Binding-site contacts:
Ligand atom C21 contacts residue ASP262 of chain 1.B at 3.7 Å.
Ligand atom CL20 contacts residue LEU263 of chain 1.B at 3.2 Å.
Ligand atom C4 contacts residue GLN313 of chain 1.B at 3.8 Å.
Ligand atom O3 contacts residue GLN313 of chain 1.B at 3.2 Å (h-bond).
Ligand atom C6 contacts residue MET301 of chain 1.B at 3.5 Å (hydrophobic).
Ligand atom O3 contacts residue PHE316 of chain 1.B at 3.7 Å.
Ligand atom C11 contacts residue TYR273 of chain 1.B at 4.0 Å (hydrophobic).
Ligand atom C7 contacts residue PHE284 of chain 1.B at 4.0 Å (hydrophobic).
Ligand atom C13 contacts residue PHE316 of chain 1.B at 4.0 Å (hydrophobic).
Ligand atom C11 contacts residue THR277 of chain 1.B at 3.6 Å.
Ligand atom C6 contacts residue PHE284 of chain 1.B at 3.9 Å (hydrophobic).
Ligand atom C19 contacts residue ASP262 of chain 1.B at 3.8 Å.
Ligand atom C12 contacts residue ASN265 of chain 1.B at 3.4 Å.
Ligand atom C13 contacts residue TYR103 of chain 1.B at 3.5 Å (hydrophobic).
Ligand atom C1 contacts residue ILE280 of chain 1.B at 4.0 Å (hydrophobic).
Ligand atom C21 contacts residue THR215 of chain 1.B at 3.4 Å.
Ligand atom C1 contacts residue PHE316 of chain 1.B at 3.4 Å (hydrophobic).
Ligand atom C7 contacts residue MET301 of chain 1.B at 3.2 Å (hydrophobic).
Ligand atom O3 contacts residue ILE280 of chain 1.B at 3.9 Å.
Ligand atom C2 contacts residue PHE316 of chain 1.B at 3.4 Å (hydrophobic).
Ligand atom N22 contacts residue THR215 of chain 1.B at 3.6 Å (h-bond).
Ligand atom C21 contacts residue MET217 of chain 1.B at 3.4 Å (hydrophobic).
Ligand atom O10 contacts residue ILE280 of chain 1.B at 3.4 Å.
Ligand atom C9 contacts residue PHE316 of chain 1.B at 3.6 Å (hydrophobic).
Ligand atom C9 contacts residue ILE280 of chain 1.B at 3.7 Å (hydrophobic).
Ligand atom O10 contacts residue PHE316 of chain 1.B at 4.0 Å.
Ligand atom C11 contacts residue GLN313 of chain 1.B at 3.8 Å.
Ligand atom C13 contacts residue ASN265 of chain 1.B at 4.0 Å.
Ligand atom N22 contacts residue MET217 of chain 1.B at 3.5 Å.
Ligand atom C14 contacts residue PHE316 of chain 1.B at 3.6 Å (hydrophobic).
Ligand atom C8 contacts residue PHE316 of chain 1.B at 3.9 Å (hydrophobic).
Ligand atom O10 contacts residue GLN313 of chain 1.B at 3.4 Å (h-bond).
Ligand atom CL25 contacts residue HIS104 of chain 1.B at 3.6 Å.
Ligand atom C12 contacts residue TYR103 of chain 1.B at 3.6 Å (hydrophobic).
Ligand atom C2 contacts residue ILE280 of chain 1.B at 3.9 Å (hydrophobic).
Ligand atom C5 contacts residue MET281 of chain 1.B at 3.8 Å (hydrophobic).
Ligand atom C11 contacts residue ASN265 of chain 1.B at 3.9 Å.
Ligand atom C19 contacts residue MET217 of chain 1.B at 3.9 Å (hydrophobic).
Ligand atom CL20 contacts residue ASP262 of chain 1.B at 3.4 Å.
Ligand atom C5 contacts residue GLN313 of chain 1.B at 3.3 Å.

The small molecule below binds the protein below.
Small molecule (SMILES): COc1ccc(C(=O)Nc2c(Cl)cncc2Cl)cc1OC1CCCC1

Sequence of chain 1.B:
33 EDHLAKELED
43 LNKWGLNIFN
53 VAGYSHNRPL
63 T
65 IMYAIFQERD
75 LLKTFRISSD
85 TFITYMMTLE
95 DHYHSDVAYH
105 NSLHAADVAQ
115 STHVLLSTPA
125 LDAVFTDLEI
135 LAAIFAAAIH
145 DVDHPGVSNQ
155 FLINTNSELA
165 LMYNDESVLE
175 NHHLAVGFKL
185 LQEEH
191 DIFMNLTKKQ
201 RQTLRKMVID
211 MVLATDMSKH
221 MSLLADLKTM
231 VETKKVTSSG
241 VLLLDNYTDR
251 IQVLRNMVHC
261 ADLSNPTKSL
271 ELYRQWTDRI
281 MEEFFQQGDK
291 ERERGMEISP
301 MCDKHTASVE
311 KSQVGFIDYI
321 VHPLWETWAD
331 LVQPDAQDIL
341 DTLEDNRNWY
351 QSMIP